This small molecule binds to this protein.
Small molecule (SMILES): CC(=O)O[C@]1(C(C)=O)CC[C@H]2[C@@H]3CCC4=CC(=O)CCC4=C3[C@@H](c3ccc(N(C)C)cc3)C[C@@]21C

Sequence of chain 1.A:
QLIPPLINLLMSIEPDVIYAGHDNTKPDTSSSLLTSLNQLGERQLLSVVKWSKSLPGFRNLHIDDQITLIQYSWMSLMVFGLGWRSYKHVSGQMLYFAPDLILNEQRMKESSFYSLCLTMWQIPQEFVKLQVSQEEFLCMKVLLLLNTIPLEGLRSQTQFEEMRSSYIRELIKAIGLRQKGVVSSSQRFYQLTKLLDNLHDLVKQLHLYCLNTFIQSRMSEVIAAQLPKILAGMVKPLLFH

Binding-site contacts:
Ligand atom C33 contacts residue MET84 of chain 1.A at 3.9 Å (hydrophobic).
Ligand atom C3 contacts residue PHE103 of chain 1.A at 3.9 Å (hydrophobic).
Ligand atom O20 contacts residue THR219 of chain 1.A at 3.7 Å.
Ligand atom C39 contacts residue TRP80 of chain 1.A at 4.0 Å (hydrophobic).
Ligand atom C37 contacts residue LEU43 of chain 1.A at 3.5 Å (hydrophobic).
Ligand atom C37 contacts residue GLY47 of chain 1.A at 4.0 Å.
Ligand atom C31 contacts residue LEU40 of chain 1.A at 3.8 Å (hydrophobic).
Ligand atom O17 contacts residue LEU122 of chain 1.A at 4.0 Å.
Ligand atom O20 contacts residue CYS216 of chain 1.A at 3.0 Å.
Ligand atom C39 contacts residue GLY47 of chain 1.A at 3.9 Å.
Ligand atom C4 contacts residue GLN50 of chain 1.A at 3.9 Å.
Ligand atom C31 contacts residue LEU122 of chain 1.A at 3.6 Å (hydrophobic).
Ligand atom C21 contacts residue ASN44 of chain 1.A at 3.7 Å.
Ligand atom C1 contacts residue GLY47 of chain 1.A at 4.0 Å.
Ligand atom C4 contacts residue MET84 of chain 1.A at 3.8 Å (hydrophobic).
Ligand atom O3 contacts residue GLN50 of chain 1.A at 3.0 Å (h-bond).
Ligand atom O30 contacts residue THR219 of chain 1.A at 3.0 Å (h-bond).
Ligand atom C40 contacts residue GLU48 of chain 1.A at 3.7 Å.
Ligand atom C11 contacts residue LEU43 of chain 1.A at 3.9 Å (hydrophobic).
Ligand atom C35 contacts residue GLY47 of chain 1.A at 3.6 Å.
Ligand atom C20 contacts residue CYS216 of chain 1.A at 4.0 Å (hydrophobic).
Ligand atom C7 contacts residue MET126 of chain 1.A at 3.8 Å (hydrophobic).
Ligand atom C34 contacts residue TRP80 of chain 1.A at 3.7 Å (hydrophobic).
Ligand atom O3 contacts residue ARG91 of chain 1.A at 3.0 Å (salt-bridge).
Ligand atom C2 contacts residue GLN50 of chain 1.A at 3.3 Å.
Ligand atom C36 contacts residue GLY47 of chain 1.A at 3.8 Å.
Ligand atom C34 contacts residue GLY47 of chain 1.A at 3.5 Å.
Ligand atom C3 contacts residue GLN50 of chain 1.A at 3.2 Å.
Ligand atom C32 contacts residue LEU43 of chain 1.A at 3.8 Å (hydrophobic).
Ligand atom C2 contacts residue LEU46 of chain 1.A at 3.7 Å (hydrophobic).
Ligand atom C33 contacts residue GLY47 of chain 1.A at 3.7 Å.
Ligand atom C36 contacts residue ASN44 of chain 1.A at 3.8 Å.
Ligand atom C32 contacts residue GLY47 of chain 1.A at 4.0 Å.
Ligand atom N38 contacts residue GLY47 of chain 1.A at 3.8 Å.
Ligand atom C30 contacts residue LEU122 of chain 1.A at 3.7 Å (hydrophobic).
Ligand atom C34 contacts residue MET84 of chain 1.A at 3.8 Å (hydrophobic).
Ligand atom C1 contacts residue LEU43 of chain 1.A at 3.9 Å (hydrophobic).
Ligand atom C31 contacts residue PHE119 of chain 1.A at 3.7 Å (hydrophobic).
Ligand atom C37 contacts residue ASN44 of chain 1.A at 3.4 Å.
Ligand atom O3 contacts residue PHE103 of chain 1.A at 4.0 Å.